Binding-site contacts:
Ligand atom CM6 contacts residue TYR144 of chain 51.A at 3.3 Å (hydrophobic).
Ligand atom C4 contacts residue TYR190 of chain 51.A at 3.4 Å (hydrophobic).
Ligand atom CM6 contacts residue MET214 of chain 51.A at 3.5 Å (hydrophobic).
Ligand atom F1 contacts residue TYR142 of chain 51.A at 3.6 Å.
Ligand atom N1A contacts residue PHE179 of chain 51.A at 3.7 Å.
Ligand atom O1A contacts residue TYR144 of chain 51.A at 3.1 Å.
Ligand atom O1B contacts residue ILE98 of chain 51.A at 3.0 Å.
Ligand atom CM4 contacts residue PHE179 of chain 51.A at 3.8 Å (hydrophobic).
Ligand atom CM3 contacts residue TYR190 of chain 51.A at 3.5 Å (hydrophobic).
Ligand atom C5B contacts residue LEU181 of chain 51.A at 3.4 Å (hydrophobic).
Ligand atom F3 contacts residue MET143 of chain 51.A at 3.3 Å.
Ligand atom C3A contacts residue PHE179 of chain 51.A at 3.4 Å (hydrophobic).
Ligand atom CM2 contacts residue ILE122 of chain 51.A at 3.5 Å (hydrophobic).
Ligand atom CM3 contacts residue ASN212 of chain 51.A at 3.5 Å.
Ligand atom N1A contacts residue TYR144 of chain 51.A at 3.1 Å.
Ligand atom N3A contacts residue PHE179 of chain 51.A at 3.2 Å.
Ligand atom CM6 contacts residue LEU184 of chain 51.A at 3.0 Å (hydrophobic).
Ligand atom F3 contacts residue TYR142 of chain 51.A at 2.8 Å.
Ligand atom O1 contacts residue MET214 of chain 51.A at 3.5 Å (h-bond).
Ligand atom C5 contacts residue MET214 of chain 51.A at 3.5 Å (hydrophobic).
Ligand atom F3 contacts residue TYR144 of chain 51.A at 2.9 Å.
Ligand atom F3 contacts residue SER167 of chain 51.A at 3.8 Å.
Ligand atom C2A contacts residue TYR144 of chain 51.A at 3.5 Å (hydrophobic).
Ligand atom N3A contacts residue TYR144 of chain 51.A at 3.7 Å.
Ligand atom C1C contacts residue MET214 of chain 51.A at 3.5 Å (hydrophobic).
Ligand atom C1B contacts residue LEU181 of chain 51.A at 3.7 Å (hydrophobic).
Ligand atom F3 contacts residue ALA166 of chain 51.A at 2.8 Å.
Ligand atom F1 contacts residue PHE179 of chain 51.A at 3.8 Å.
Ligand atom C5B contacts residue TYR144 of chain 51.A at 3.5 Å (hydrophobic).
Ligand atom N1A contacts residue LEU181 of chain 51.A at 3.7 Å.
Ligand atom C1B contacts residue ILE98 of chain 51.A at 3.6 Å (hydrophobic).
Ligand atom CM4 contacts residue TYR142 of chain 51.A at 3.5 Å (hydrophobic).
Ligand atom C6B contacts residue LEU181 of chain 51.A at 3.4 Å (hydrophobic).
Ligand atom C2A contacts residue PHE179 of chain 51.A at 3.6 Å (hydrophobic).
Ligand atom F1 contacts residue LEU217 of chain 51.A at 3.4 Å.
Ligand atom F2 contacts residue TYR142 of chain 51.A at 3.6 Å.
Ligand atom F2 contacts residue VAL168 of chain 51.A at 2.6 Å.
Ligand atom C4B contacts residue LEU181 of chain 51.A at 3.5 Å (hydrophobic).
Ligand atom F2 contacts residue PHE179 of chain 51.A at 3.3 Å.
Ligand atom C3A contacts residue TYR144 of chain 51.A at 3.4 Å (hydrophobic).

The small molecule below binds the protein below.
Small molecule (SMILES): Cc1cc(CCCOc2c(C)cc(-c3noc(C(F)(F)F)n3)cc2C)on1

Sequence of chain 51.C:
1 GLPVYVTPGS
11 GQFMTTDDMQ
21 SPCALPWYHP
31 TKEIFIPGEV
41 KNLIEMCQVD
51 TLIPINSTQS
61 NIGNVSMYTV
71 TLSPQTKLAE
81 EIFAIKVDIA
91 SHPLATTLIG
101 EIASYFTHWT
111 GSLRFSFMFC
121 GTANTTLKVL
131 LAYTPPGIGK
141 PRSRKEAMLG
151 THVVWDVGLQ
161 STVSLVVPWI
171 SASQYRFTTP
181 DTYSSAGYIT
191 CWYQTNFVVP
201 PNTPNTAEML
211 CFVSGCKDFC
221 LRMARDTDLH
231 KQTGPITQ

Sequence of chain 51.A:
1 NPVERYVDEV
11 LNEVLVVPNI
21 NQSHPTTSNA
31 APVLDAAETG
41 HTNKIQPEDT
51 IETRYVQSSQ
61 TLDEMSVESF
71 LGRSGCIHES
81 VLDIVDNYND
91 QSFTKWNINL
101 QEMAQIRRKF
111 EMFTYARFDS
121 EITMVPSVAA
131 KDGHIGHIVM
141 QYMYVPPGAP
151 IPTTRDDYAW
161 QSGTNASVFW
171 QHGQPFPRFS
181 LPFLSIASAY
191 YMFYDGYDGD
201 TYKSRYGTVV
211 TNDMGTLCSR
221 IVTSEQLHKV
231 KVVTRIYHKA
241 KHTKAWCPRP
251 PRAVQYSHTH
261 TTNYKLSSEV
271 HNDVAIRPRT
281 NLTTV